The small molecule below binds the protein below.
Small molecule (SMILES): COC1=C(OC)C(=O)C(C/C=C(\C)CC/C=C(\C)CC/C=C(\C)CC/C=C(\C)CC/C=C(\C)CC/C=C(\C)CC/C=C(\C)CC/C=C(\C)CC/C=C(\C)CCC=C(C)C)=C(C)C1=O

Binding-site contacts:
Ligand atom C16 contacts residue GLY76 of chain 1.A at 3.8 Å.
Ligand atom C3 contacts residue MET118 of chain 1.A at 3.8 Å (hydrophobic).
Ligand atom C18 contacts residue PHE114 of chain 1.A at 3.8 Å (hydrophobic).
Ligand atom C4 contacts residue VAL59 of chain 1.A at 3.9 Å (hydrophobic).
Ligand atom C10 contacts residue THR34 of chain 1.A at 3.9 Å.
Ligand atom C10 contacts residue GLY76 of chain 1.A at 3.7 Å.
Ligand atom C4M contacts residue TRP64 of chain 1.A at 3.1 Å (hydrophobic).
Ligand atom C15 contacts residue PHE80 of chain 1.A at 3.9 Å (hydrophobic).
Ligand atom C14 contacts residue GLY76 of chain 1.A at 3.6 Å.
Ligand atom C20 contacts residue MET111 of chain 1.A at 3.2 Å (hydrophobic).
Ligand atom C10 contacts residue THR72 of chain 1.A at 3.1 Å.
Ligand atom C17 contacts residue VAL75 of chain 1.A at 3.6 Å (hydrophobic).
Ligand atom C3M contacts residue VAL59 of chain 1.A at 3.9 Å (hydrophobic).
Ligand atom C3M contacts residue LEU121 of chain 1.A at 3.8 Å (hydrophobic).
Ligand atom C3M contacts residue LEU126 of chain 1.A at 3.7 Å (hydrophobic).
Ligand atom C4M contacts residue ARG63 of chain 1.A at 3.2 Å.
Ligand atom C18 contacts residue MET111 of chain 1.A at 3.9 Å (hydrophobic).
Ligand atom C9 contacts residue THR72 of chain 1.A at 3.9 Å.
Ligand atom O3 contacts residue MET118 of chain 1.A at 3.4 Å (h-bond).
Ligand atom O4 contacts residue VAL59 of chain 1.A at 3.1 Å (h-bond).
Ligand atom C20 contacts residue LEU107 of chain 1.A at 4.0 Å (hydrophobic).
Ligand atom C2 contacts residue CYS133 of chain 1.A at 3.5 Å (hydrophobic).
Ligand atom C2 contacts residue MET118 of chain 1.A at 3.9 Å (hydrophobic).
Ligand atom C1M contacts residue CYS133 of chain 1.A at 3.4 Å (hydrophobic).
Ligand atom C4M contacts residue VAL59 of chain 1.A at 3.7 Å (hydrophobic).
Ligand atom C3M contacts residue MET118 of chain 1.A at 3.6 Å (hydrophobic).
Ligand atom C11 contacts residue THR72 of chain 1.A at 3.9 Å.
Ligand atom C1 contacts residue CYS133 of chain 1.A at 3.5 Å (hydrophobic).
Ligand atom O5 contacts residue ALA65 of chain 1.A at 3.5 Å.
Ligand atom C16 contacts residue PHE114 of chain 1.A at 3.6 Å (hydrophobic).
Ligand atom O2 contacts residue CYS133 of chain 1.A at 2.8 Å.
Ligand atom C23 contacts residue THR170 of chain 1.A at 3.9 Å.
Ligand atom C3M contacts residue MET122 of chain 1.A at 3.9 Å (hydrophobic).
Ligand atom C17 contacts residue GLY76 of chain 1.A at 3.6 Å.
Ligand atom C15 contacts residue GLY76 of chain 1.A at 2.7 Å.
Ligand atom C21 contacts residue VAL75 of chain 1.A at 3.8 Å (hydrophobic).
Ligand atom C10 contacts residue ALA73 of chain 1.A at 3.3 Å (hydrophobic).
Ligand atom C15 contacts residue MET111 of chain 1.A at 3.7 Å (hydrophobic).
Ligand atom C26 contacts residue THR170 of chain 1.A at 3.4 Å.
Ligand atom C4M contacts residue ALA65 of chain 1.A at 3.5 Å (hydrophobic).

Sequence of chain 1.A:
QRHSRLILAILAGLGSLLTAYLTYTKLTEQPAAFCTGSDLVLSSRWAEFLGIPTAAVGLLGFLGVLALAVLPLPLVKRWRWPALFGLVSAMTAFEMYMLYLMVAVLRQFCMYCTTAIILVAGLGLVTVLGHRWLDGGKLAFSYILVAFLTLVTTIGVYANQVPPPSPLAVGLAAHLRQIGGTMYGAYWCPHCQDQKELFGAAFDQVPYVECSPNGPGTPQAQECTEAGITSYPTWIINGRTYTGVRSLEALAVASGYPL